The small molecule below binds the protein below.
Small molecule (SMILES): OCN(O)CCCc1ccccc1

Sequence of chain 1.B:
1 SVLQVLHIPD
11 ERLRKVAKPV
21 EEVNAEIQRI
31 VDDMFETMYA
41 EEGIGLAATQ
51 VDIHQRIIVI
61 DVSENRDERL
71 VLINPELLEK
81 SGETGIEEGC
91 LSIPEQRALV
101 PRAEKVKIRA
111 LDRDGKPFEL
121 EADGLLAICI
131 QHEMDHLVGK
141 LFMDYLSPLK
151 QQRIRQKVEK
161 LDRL

Binding-site contacts:
Ligand atom C6 contacts residue ILE86 of chain 1.B at 4.0 Å (hydrophobic).
Ligand atom C6 contacts residue LEU125 of chain 1.B at 3.7 Å (hydrophobic).
Ligand atom C6 contacts residue CYS129 of chain 1.B at 4.1 Å (hydrophobic).
Ligand atom N14 contacts residue HIS132 of chain 1.B at 3.7 Å.
Ligand atom C8 contacts residue GLY89 of chain 1.B at 4.0 Å.
Ligand atom N14 contacts residue CYS90 of chain 1.B at 4.1 Å.
Ligand atom O22 contacts residue HIS132 of chain 1.B at 3.5 Å (h-bond).
Ligand atom C5 contacts residue ILE128 of chain 1.B at 4.0 Å (hydrophobic).
Ligand atom O22 contacts residue NI1 of chain 1.F at 2.2 Å (h-bond).
Ligand atom N14 contacts residue LEU91 of chain 1.B at 3.8 Å.
Ligand atom C7 contacts residue GLU133 of chain 1.B at 3.4 Å.
Ligand atom C5 contacts residue HIS132 of chain 1.B at 3.9 Å.
Ligand atom N14 contacts residue GLY45 of chain 1.B at 3.7 Å.
Ligand atom C3 contacts residue CYS129 of chain 1.B at 4.1 Å (hydrophobic).
Ligand atom O25 contacts residue GLN50 of chain 1.B at 2.5 Å (h-bond).
Ligand atom O25 contacts residue NI1 of chain 1.F at 2.4 Å (h-bond).
Ligand atom C5 contacts residue GLU88 of chain 1.B at 3.9 Å.
Ligand atom O25 contacts residue HIS132 of chain 1.B at 3.4 Å (h-bond).
Ligand atom O25 contacts residue GLU133 of chain 1.B at 2.7 Å (salt-bridge).
Ligand atom N14 contacts residue GLN50 of chain 1.B at 3.9 Å.
Ligand atom O22 contacts residue CYS90 of chain 1.B at 2.9 Å.
Ligand atom C24 contacts residue GLU133 of chain 1.B at 3.0 Å.
Ligand atom C4 contacts residue HIS132 of chain 1.B at 3.5 Å.
Ligand atom C24 contacts residue HIS132 of chain 1.B at 3.7 Å.
Ligand atom C6 contacts residue ILE128 of chain 1.B at 3.8 Å (hydrophobic).
Ligand atom C5 contacts residue CYS129 of chain 1.B at 3.9 Å (hydrophobic).
Ligand atom N14 contacts residue NI1 of chain 1.F at 2.9 Å (h-bond).
Ligand atom C24 contacts residue GLN50 of chain 1.B at 3.4 Å.
Ligand atom C11 contacts residue LEU91 of chain 1.B at 4.1 Å (hydrophobic).
Ligand atom C2 contacts residue ILE44 of chain 1.B at 3.5 Å (hydrophobic).
Ligand atom O22 contacts residue LEU91 of chain 1.B at 2.7 Å (h-bond).
Ligand atom C1 contacts residue ILE44 of chain 1.B at 3.9 Å (hydrophobic).
Ligand atom N14 contacts residue GLU133 of chain 1.B at 4.0 Å.
Ligand atom O25 contacts residue HIS136 of chain 1.B at 3.1 Å (h-bond).
Ligand atom C24 contacts residue GLY45 of chain 1.B at 3.2 Å.
Ligand atom O25 contacts residue GLY45 of chain 1.B at 4.1 Å.
Ligand atom C24 contacts residue NI1 of chain 1.F at 2.9 Å.
Ligand atom C11 contacts residue GLY45 of chain 1.B at 3.6 Å.
Ligand atom C1 contacts residue LEU125 of chain 1.B at 3.6 Å (hydrophobic).
Ligand atom O22 contacts residue GLN50 of chain 1.B at 3.4 Å (h-bond).